Sequence of chain 1.A:
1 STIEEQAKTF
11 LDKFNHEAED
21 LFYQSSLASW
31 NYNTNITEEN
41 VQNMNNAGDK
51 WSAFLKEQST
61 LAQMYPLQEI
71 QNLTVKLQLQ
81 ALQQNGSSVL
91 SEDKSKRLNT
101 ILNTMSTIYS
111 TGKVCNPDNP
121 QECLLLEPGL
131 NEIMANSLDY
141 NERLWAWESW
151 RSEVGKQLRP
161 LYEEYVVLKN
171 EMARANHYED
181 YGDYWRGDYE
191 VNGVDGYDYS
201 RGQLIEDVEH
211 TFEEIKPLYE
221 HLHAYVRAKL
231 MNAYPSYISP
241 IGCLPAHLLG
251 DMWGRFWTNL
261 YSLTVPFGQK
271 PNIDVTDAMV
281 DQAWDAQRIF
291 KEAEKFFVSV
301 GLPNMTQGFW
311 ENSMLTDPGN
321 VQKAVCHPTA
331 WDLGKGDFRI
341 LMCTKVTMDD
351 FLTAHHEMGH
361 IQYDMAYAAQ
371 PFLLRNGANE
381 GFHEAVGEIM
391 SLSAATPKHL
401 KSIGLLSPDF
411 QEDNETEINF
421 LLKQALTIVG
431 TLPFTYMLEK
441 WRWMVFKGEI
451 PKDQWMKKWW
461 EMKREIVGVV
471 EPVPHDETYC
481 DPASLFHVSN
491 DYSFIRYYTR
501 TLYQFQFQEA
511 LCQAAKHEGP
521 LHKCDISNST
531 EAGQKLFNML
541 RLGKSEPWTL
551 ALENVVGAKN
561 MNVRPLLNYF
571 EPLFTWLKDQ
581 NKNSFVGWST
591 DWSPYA

Binding-site contacts:
Ligand atom C1 contacts residue ASN72 of chain 1.A at 1.4 Å.
Ligand atom N2 contacts residue ASN72 of chain 1.A at 3.0 Å (h-bond).
Ligand atom C8 contacts residue ASN72 of chain 1.A at 4.0 Å.
Ligand atom N2 contacts residue THR74 of chain 1.A at 4.5 Å.
Ligand atom C1 contacts residue VAL75 of chain 1.A at 4.3 Å (hydrophobic).
Ligand atom C5 contacts residue LYS8 of chain 1.A at 4.5 Å.
Ligand atom C3 contacts residue ASN72 of chain 1.A at 3.8 Å.
Ligand atom O5 contacts residue VAL75 of chain 1.A at 4.2 Å.
Ligand atom O7 contacts residue ASN72 of chain 1.A at 3.5 Å (h-bond).
Ligand atom C2 contacts residue ASN72 of chain 1.A at 2.5 Å.
Ligand atom C6 contacts residue LYS8 of chain 1.A at 4.4 Å.
Ligand atom C7 contacts residue ASN72 of chain 1.A at 3.5 Å.
Ligand atom C4 contacts residue ASN72 of chain 1.A at 4.2 Å.
Ligand atom O5 contacts residue LYS8 of chain 1.A at 3.4 Å (salt-bridge).
Ligand atom O6 contacts residue ASN72 of chain 1.A at 4.5 Å.
Ligand atom O5 contacts residue ASN72 of chain 1.A at 2.4 Å (h-bond).
Ligand atom C1 contacts residue THR74 of chain 1.A at 3.9 Å.
Ligand atom O6 contacts residue LYS8 of chain 1.A at 3.2 Å.
Ligand atom C5 contacts residue ASN72 of chain 1.A at 3.7 Å.
Ligand atom C1 contacts residue LYS8 of chain 1.A at 4.2 Å.

A protein and the small-molecule ligand that binds it are described below.
Small molecule (SMILES): CC(=O)N[C@@H]1[C@@H](O)[C@H](O)[C@@H](CO)O[C@H]1O